Binding-site contacts:
Ligand atom O6A contacts residue SER143 of chain 1.A at 3.9 Å.
Ligand atom O1 contacts residue ARG147 of chain 1.A at 2.8 Å.
Ligand atom C6 contacts residue ALA146 of chain 1.A at 4.0 Å (hydrophobic).
Ligand atom O5 contacts residue ARG147 of chain 1.A at 4.3 Å.
Ligand atom O2 contacts residue SER150 of chain 1.A at 3.0 Å (h-bond).
Ligand atom C3 contacts residue ARG147 of chain 1.A at 4.5 Å.
Ligand atom O6A contacts residue ALA146 of chain 1.A at 3.5 Å.
Ligand atom C5 contacts residue SER143 of chain 1.A at 4.3 Å.
Ligand atom O1 contacts residue ALA146 of chain 1.A at 3.2 Å (h-bond).
Ligand atom O6B contacts residue SER143 of chain 1.A at 2.4 Å (h-bond).
Ligand atom C5 contacts residue ALA146 of chain 1.A at 4.1 Å (hydrophobic).
Ligand atom C1 contacts residue ARG147 of chain 1.A at 4.2 Å.
Ligand atom O5 contacts residue ALA146 of chain 1.A at 3.7 Å.
Ligand atom O1 contacts residue SER150 of chain 1.A at 3.6 Å.
Ligand atom C6 contacts residue SER143 of chain 1.A at 3.3 Å.
Ligand atom C4 contacts residue ARG147 of chain 1.A at 4.5 Å.
Ligand atom C2 contacts residue SER150 of chain 1.A at 4.1 Å.
Ligand atom C5 contacts residue ARG147 of chain 1.A at 4.0 Å.
Ligand atom C1 contacts residue SER150 of chain 1.A at 3.8 Å.
Ligand atom C1 contacts residue ALA146 of chain 1.A at 3.8 Å (hydrophobic).

Sequence of chain 1.A:
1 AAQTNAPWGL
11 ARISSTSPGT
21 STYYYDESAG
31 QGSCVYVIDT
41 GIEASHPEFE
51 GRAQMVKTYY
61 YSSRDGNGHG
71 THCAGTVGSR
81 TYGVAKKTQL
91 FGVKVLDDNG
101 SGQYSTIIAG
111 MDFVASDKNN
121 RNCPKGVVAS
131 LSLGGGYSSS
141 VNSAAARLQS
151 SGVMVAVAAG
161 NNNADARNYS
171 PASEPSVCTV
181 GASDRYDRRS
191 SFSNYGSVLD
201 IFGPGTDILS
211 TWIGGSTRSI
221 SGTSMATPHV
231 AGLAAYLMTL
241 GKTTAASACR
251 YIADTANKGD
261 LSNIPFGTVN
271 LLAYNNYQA

This small molecule binds to this protein.
Small molecule (SMILES): O=C(O)[C@H]1O[C@H](O[C@@H]2[C@H](O)[C@@H](O)[C@@H](O)O[C@@H]2C(=O)O)[C@H](O)[C@@H](O)[C@H]1O